Binding-site contacts:
Ligand atom O4 contacts residue LEU83 of chain 1.A at 3.7 Å.
Ligand atom C2 contacts residue TYR109 of chain 1.A at 3.8 Å (hydrophobic).
Ligand atom P1 contacts residue TYR79 of chain 1.A at 3.6 Å.
Ligand atom P2 contacts residue ARG35 of chain 1.A at 3.6 Å.
Ligand atom O5' contacts residue ARG35 of chain 1.A at 3.6 Å.
Ligand atom O2 contacts residue TYR109 of chain 1.A at 4.0 Å.
Ligand atom C2' contacts residue TYR109 of chain 1.A at 3.4 Å (hydrophobic).
Ligand atom O4P contacts residue ARG35 of chain 1.A at 2.9 Å (salt-bridge).
Ligand atom O1P contacts residue LYS78 of chain 1.A at 2.7 Å (salt-bridge).
Ligand atom O1P contacts residue TYR79 of chain 1.A at 3.5 Å (h-bond).
Ligand atom C5 contacts residue TYR107 of chain 1.A at 4.1 Å (hydrophobic).
Ligand atom O4 contacts residue TYR109 of chain 1.A at 3.8 Å.
Ligand atom C5' contacts residue ARG81 of chain 1.A at 4.1 Å.
Ligand atom O4' contacts residue ARG81 of chain 1.A at 3.1 Å (salt-bridge).
Ligand atom P2 contacts residue ARG81 of chain 1.A at 4.0 Å.
Ligand atom C4' contacts residue ARG81 of chain 1.A at 3.9 Å.
Ligand atom C6 contacts residue ARG81 of chain 1.A at 4.0 Å.
Ligand atom C5M contacts residue ARG35 of chain 1.A at 3.8 Å.
Ligand atom C5' contacts residue TYR107 of chain 1.A at 3.5 Å (hydrophobic).
Ligand atom C1' contacts residue ARG81 of chain 1.A at 4.1 Å.
Ligand atom O2P contacts residue TYR79 of chain 1.A at 2.6 Å (h-bond).
Ligand atom C5M contacts residue TYR107 of chain 1.A at 3.8 Å (hydrophobic).
Ligand atom O3' contacts residue LYS78 of chain 1.A at 3.4 Å (salt-bridge).
Ligand atom O5P contacts residue TYR107 of chain 1.A at 4.1 Å.
Ligand atom O2 contacts residue ASP77 of chain 1.A at 3.8 Å.
Ligand atom O4' contacts residue TYR79 of chain 1.A at 4.1 Å.
Ligand atom P1 contacts residue LYS78 of chain 1.A at 3.7 Å.
Ligand atom C2' contacts residue TYR107 of chain 1.A at 3.7 Å (hydrophobic).
Ligand atom O4P contacts residue ARG81 of chain 1.A at 2.8 Å (salt-bridge).
Ligand atom N3 contacts residue TYR109 of chain 1.A at 3.4 Å.
Ligand atom O5P contacts residue CA1 of chain 1.B at 3.2 Å.
Ligand atom O5P contacts residue ARG35 of chain 1.A at 2.9 Å (salt-bridge).
Ligand atom O5P contacts residue ASP40 of chain 1.A at 3.4 Å (salt-bridge).
Ligand atom C4 contacts residue LEU83 of chain 1.A at 3.8 Å (hydrophobic).
Ligand atom O5' contacts residue ARG81 of chain 1.A at 3.1 Å (salt-bridge).
Ligand atom O4 contacts residue LEU37 of chain 1.A at 3.9 Å.
Ligand atom C4 contacts residue TYR109 of chain 1.A at 3.6 Å (hydrophobic).
Ligand atom N3 contacts residue LEU83 of chain 1.A at 3.9 Å.
Ligand atom C3' contacts residue TYR107 of chain 1.A at 3.9 Å (hydrophobic).
Ligand atom C2 contacts residue ASP77 of chain 1.A at 4.0 Å.

This protein binds this small molecule.
Small molecule (SMILES): Cc1cn([C@H]2C[C@H](OP(=O)(O)O)[C@@H](COP(=O)(O)O)O2)c(=O)[nH]c1=O

Sequence of chain 1.A:
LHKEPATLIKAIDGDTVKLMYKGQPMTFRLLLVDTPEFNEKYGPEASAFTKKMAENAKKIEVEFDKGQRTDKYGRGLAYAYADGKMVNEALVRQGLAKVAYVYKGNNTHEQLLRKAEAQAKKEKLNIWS